Sequence of chain 1.A:
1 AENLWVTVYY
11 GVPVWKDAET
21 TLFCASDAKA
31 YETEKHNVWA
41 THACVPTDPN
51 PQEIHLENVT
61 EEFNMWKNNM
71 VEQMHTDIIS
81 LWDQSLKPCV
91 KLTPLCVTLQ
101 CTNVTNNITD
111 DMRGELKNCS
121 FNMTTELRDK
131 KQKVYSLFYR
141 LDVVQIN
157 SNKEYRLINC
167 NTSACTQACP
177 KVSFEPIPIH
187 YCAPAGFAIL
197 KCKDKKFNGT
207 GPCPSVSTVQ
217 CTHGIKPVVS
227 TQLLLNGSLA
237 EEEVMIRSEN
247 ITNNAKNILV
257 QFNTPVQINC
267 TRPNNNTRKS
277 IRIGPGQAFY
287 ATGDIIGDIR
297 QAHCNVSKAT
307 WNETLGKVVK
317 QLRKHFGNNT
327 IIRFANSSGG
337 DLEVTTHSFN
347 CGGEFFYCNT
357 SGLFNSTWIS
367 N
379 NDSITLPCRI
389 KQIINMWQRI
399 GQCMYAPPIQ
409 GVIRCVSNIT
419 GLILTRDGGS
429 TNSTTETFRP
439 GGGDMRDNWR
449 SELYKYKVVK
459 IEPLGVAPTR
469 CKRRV

Sequence of chain 1.D:
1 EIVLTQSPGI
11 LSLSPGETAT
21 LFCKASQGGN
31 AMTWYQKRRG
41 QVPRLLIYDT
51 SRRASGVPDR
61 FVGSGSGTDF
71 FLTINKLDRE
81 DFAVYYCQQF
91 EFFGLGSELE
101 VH

This small molecule binds to this protein.
Small molecule (SMILES): CC(=O)N[C@H]1[C@H](O[C@H]2[C@H](O)[C@@H](NC(C)=O)CO[C@@H]2CO)O[C@H](CO)[C@@H](O[C@@H]2O[C@H](CO)[C@@H](O)[C@H](O[C@H]3O[C@H](CO)[C@@H](O)[C@H](O)[C@@H]3O)[C@@H]2O)[C@@H]1O

Binding-site contacts:
Ligand atom O2 contacts residue SER66 of chain 1.D at 3.3 Å.
Ligand atom C2 contacts residue SER66 of chain 1.D at 4.0 Å.
Ligand atom O6 contacts residue ASN246 of chain 1.A at 3.9 Å.
Ligand atom C7 contacts residue ALA31 of chain 1.D at 4.2 Å (hydrophobic).
Ligand atom C4 contacts residue ASN246 of chain 1.A at 4.4 Å.
Ligand atom C1 contacts residue SER66 of chain 1.D at 4.1 Å.
Ligand atom O3 contacts residue GLY67 of chain 1.D at 3.8 Å.
Ligand atom C5 contacts residue GLY29 of chain 1.D at 3.9 Å.
Ligand atom O2 contacts residue GLY67 of chain 1.D at 2.4 Å (h-bond).
Ligand atom O5 contacts residue ASN246 of chain 1.A at 2.7 Å (h-bond).
Ligand atom O2 contacts residue GLY29 of chain 1.D at 4.0 Å.
Ligand atom C2 contacts residue GLY67 of chain 1.D at 3.4 Å.
Ligand atom O4 contacts residue GLY29 of chain 1.D at 4.0 Å.
Ligand atom N2 contacts residue GLY28 of chain 1.D at 4.2 Å.
Ligand atom C4 contacts residue GLY29 of chain 1.D at 3.6 Å.
Ligand atom C4 contacts residue SER66 of chain 1.D at 3.9 Å.
Ligand atom C3 contacts residue ASN246 of chain 1.A at 3.8 Å.
Ligand atom O7 contacts residue ALA31 of chain 1.D at 3.8 Å.
Ligand atom O3 contacts residue GLY67 of chain 1.D at 4.1 Å.
Ligand atom C1 contacts residue ASN246 of chain 1.A at 1.5 Å.
Ligand atom C3 contacts residue SER66 of chain 1.D at 3.8 Å.
Ligand atom C5 contacts residue ASN246 of chain 1.A at 3.9 Å.
Ligand atom O7 contacts residue ASN246 of chain 1.A at 3.6 Å (h-bond).
Ligand atom O3 contacts residue GLY65 of chain 1.D at 4.2 Å.
Ligand atom N2 contacts residue ASN246 of chain 1.A at 2.9 Å (h-bond).
Ligand atom C2 contacts residue GLY29 of chain 1.D at 4.3 Å.
Ligand atom C3 contacts residue GLY29 of chain 1.D at 3.7 Å.
Ligand atom O3 contacts residue SER66 of chain 1.D at 3.3 Å.
Ligand atom O6 contacts residue THR248 of chain 1.A at 4.2 Å.
Ligand atom C2 contacts residue ASN246 of chain 1.A at 2.5 Å.
Ligand atom C6 contacts residue ASN246 of chain 1.A at 4.3 Å.
Ligand atom C1 contacts residue GLY29 of chain 1.D at 3.4 Å.
Ligand atom C8 contacts residue ASN246 of chain 1.A at 4.4 Å.
Ligand atom C3 contacts residue GLY67 of chain 1.D at 4.3 Å.
Ligand atom C7 contacts residue ASN246 of chain 1.A at 3.4 Å.
Ligand atom O5 contacts residue GLY29 of chain 1.D at 3.8 Å.
Ligand atom C1 contacts residue GLY67 of chain 1.D at 3.5 Å.
Ligand atom O7 contacts residue PHE90 of chain 1.D at 4.0 Å.
Ligand atom O3 contacts residue GLY29 of chain 1.D at 3.0 Å (h-bond).
Ligand atom C8 contacts residue ALA31 of chain 1.D at 4.0 Å (hydrophobic).